A small-molecule ligand and the protein it binds are described below.
Small molecule (SMILES): CN1C(=O)c2ccccc2NC(=O)/C1=C/c1ccc(C(F)(F)F)cc1

Binding-site contacts:
Ligand atom O18 contacts residue LEU92 of chain 1.A at 3.8 Å.
Ligand atom C20 contacts residue HIS153 of chain 1.A at 3.5 Å.
Ligand atom C07 contacts residue THR246 of chain 1.A at 4.0 Å.
Ligand atom C07 contacts residue MET137 of chain 1.A at 3.2 Å (hydrophobic).
Ligand atom F83 contacts residue GLN150 of chain 1.A at 3.2 Å.
Ligand atom C04 contacts residue LEU92 of chain 1.A at 3.8 Å (hydrophobic).
Ligand atom C23 contacts residue GLN150 of chain 1.A at 3.0 Å.
Ligand atom C06 contacts residue MET156 of chain 1.A at 3.9 Å (hydrophobic).
Ligand atom C08 contacts residue VAL91 of chain 1.A at 3.9 Å (hydrophobic).
Ligand atom C15 contacts residue LEU98 of chain 1.A at 4.1 Å (hydrophobic).
Ligand atom F82 contacts residue GLN150 of chain 1.A at 2.9 Å.
Ligand atom C05 contacts residue HIS153 of chain 1.A at 4.0 Å.
Ligand atom O18 contacts residue ASN89 of chain 1.A at 3.2 Å (h-bond).
Ligand atom C20 contacts residue VAL91 of chain 1.A at 3.9 Å (hydrophobic).
Ligand atom C14 contacts residue MET137 of chain 1.A at 4.0 Å (hydrophobic).
Ligand atom C23 contacts residue SIN1 of chain 1.D at 4.0 Å.
Ligand atom C23 contacts residue LEU92 of chain 1.A at 3.4 Å (hydrophobic).
Ligand atom C15 contacts residue LEU92 of chain 1.A at 3.9 Å (hydrophobic).
Ligand atom C17 contacts residue PHE158 of chain 1.A at 3.2 Å (hydrophobic).
Ligand atom C21 contacts residue VAL91 of chain 1.A at 3.6 Å (hydrophobic).
Ligand atom C14 contacts residue SIN1 of chain 1.D at 4.1 Å.
Ligand atom C21 contacts residue GLN150 of chain 1.A at 3.5 Å.
Ligand atom F82 contacts residue PRO151 of chain 1.A at 3.8 Å.
Ligand atom C05 contacts residue VAL91 of chain 1.A at 3.5 Å (hydrophobic).
Ligand atom C19 contacts residue HIS153 of chain 1.A at 3.8 Å.
Ligand atom O09 contacts residue ASP155 of chain 1.A at 3.3 Å.
Ligand atom C03 contacts residue HIS153 of chain 1.A at 3.8 Å.
Ligand atom F83 contacts residue VAL91 of chain 1.A at 3.6 Å.
Ligand atom C14 contacts residue MET141 of chain 1.A at 3.9 Å (hydrophobic).
Ligand atom C04 contacts residue GLN150 of chain 1.A at 4.0 Å.
Ligand atom C13 contacts residue MET137 of chain 1.A at 3.2 Å (hydrophobic).
Ligand atom C11 contacts residue MET137 of chain 1.A at 4.0 Å (hydrophobic).
Ligand atom C14 contacts residue LEU98 of chain 1.A at 3.8 Å (hydrophobic).
Ligand atom C04 contacts residue SIN1 of chain 1.D at 3.5 Å.
Ligand atom C08 contacts residue GLN150 of chain 1.A at 3.5 Å.
Ligand atom F81 contacts residue VAL91 of chain 1.A at 3.4 Å.
Ligand atom O09 contacts residue MET156 of chain 1.A at 2.9 Å (h-bond).
Ligand atom C17 contacts residue VAL91 of chain 1.A at 4.0 Å (hydrophobic).
Ligand atom C20 contacts residue PHE158 of chain 1.A at 3.7 Å (hydrophobic).
Ligand atom C15 contacts residue SIN1 of chain 1.D at 4.0 Å.

Sequence of chain 1.A:
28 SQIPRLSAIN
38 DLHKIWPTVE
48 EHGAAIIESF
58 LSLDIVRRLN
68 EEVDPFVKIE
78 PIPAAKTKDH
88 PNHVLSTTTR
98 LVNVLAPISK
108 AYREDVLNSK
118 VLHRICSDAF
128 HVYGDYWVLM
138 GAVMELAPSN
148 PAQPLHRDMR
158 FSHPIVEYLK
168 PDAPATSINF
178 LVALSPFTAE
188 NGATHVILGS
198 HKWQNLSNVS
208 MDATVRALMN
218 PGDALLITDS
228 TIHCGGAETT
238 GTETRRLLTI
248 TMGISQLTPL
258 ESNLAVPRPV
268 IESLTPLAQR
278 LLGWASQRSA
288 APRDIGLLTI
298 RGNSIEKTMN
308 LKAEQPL